Sequence of chain 1.A:
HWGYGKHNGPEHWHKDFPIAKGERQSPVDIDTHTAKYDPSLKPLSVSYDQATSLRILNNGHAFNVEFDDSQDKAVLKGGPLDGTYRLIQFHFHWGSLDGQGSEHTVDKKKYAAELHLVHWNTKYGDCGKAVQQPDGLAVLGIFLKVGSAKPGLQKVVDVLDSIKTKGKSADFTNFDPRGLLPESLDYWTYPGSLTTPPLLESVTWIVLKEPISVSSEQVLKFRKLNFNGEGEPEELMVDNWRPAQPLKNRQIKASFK

Binding-site contacts:
Ligand atom C4 contacts residue 75Y1 of chain 1.D at 3.9 Å.
Ligand atom C4 contacts residue VAL134 of chain 1.A at 4.2 Å (hydrophobic).
Ligand atom O2 contacts residue PRO201 of chain 1.A at 3.0 Å.
Ligand atom HG contacts residue 75Y1 of chain 1.D at 2.1 Å.
Ligand atom C6 contacts residue 75Y1 of chain 1.D at 2.7 Å.
Ligand atom C3 contacts residue LEU197 of chain 1.A at 3.9 Å (hydrophobic).
Ligand atom C3 contacts residue VAL134 of chain 1.A at 4.1 Å (hydrophobic).
Ligand atom HG contacts residue GLY131 of chain 1.A at 4.2 Å.
Ligand atom C6 contacts residue GLY131 of chain 1.A at 4.2 Å.
Ligand atom C2 contacts residue VAL134 of chain 1.A at 4.4 Å (hydrophobic).
Ligand atom C3 contacts residue 75Y1 of chain 1.D at 3.6 Å.
Ligand atom C7 contacts residue 75Y1 of chain 1.D at 2.4 Å.
Ligand atom C5 contacts residue VAL134 of chain 1.A at 3.6 Å (hydrophobic).
Ligand atom HG contacts residue VAL134 of chain 1.A at 4.2 Å.
Ligand atom C1 contacts residue PRO201 of chain 1.A at 3.7 Å (hydrophobic).
Ligand atom HG contacts residue CYS130 of chain 1.A at 2.4 Å.
Ligand atom O1 contacts residue PRO201 of chain 1.A at 3.6 Å.
Ligand atom C5 contacts residue 75Y1 of chain 1.D at 3.4 Å.
Ligand atom C7 contacts residue CYS130 of chain 1.A at 4.3 Å (hydrophobic).
Ligand atom C5 contacts residue LEU197 of chain 1.A at 4.4 Å (hydrophobic).
Ligand atom HG contacts residue LEU140 of chain 1.A at 4.5 Å.
Ligand atom C2 contacts residue 75Y1 of chain 1.D at 4.2 Å.
Ligand atom C7 contacts residue VAL134 of chain 1.A at 3.7 Å (hydrophobic).
Ligand atom C6 contacts residue VAL134 of chain 1.A at 3.8 Å (hydrophobic).

A protein and the small-molecule ligand that binds it are described below.
Small molecule (SMILES): O=C(O)c1ccc([Hg]O)cc1